Binding-site contacts:
Ligand atom O6 contacts residue ALA19 of chain 1.A at 3.8 Å.
Ligand atom C5 contacts residue TRP23 of chain 1.A at 4.1 Å (hydrophobic).
Ligand atom C6 contacts residue TRP23 of chain 1.A at 4.2 Å (hydrophobic).
Ligand atom C8 contacts residue SER22 of chain 1.A at 3.7 Å.
Ligand atom C7 contacts residue SER22 of chain 1.A at 4.4 Å.
Ligand atom C3 contacts residue ASN20 of chain 1.A at 3.8 Å.
Ligand atom C7 contacts residue ASN20 of chain 1.A at 3.5 Å.
Ligand atom C1 contacts residue ALA19 of chain 1.A at 4.4 Å (hydrophobic).
Ligand atom O5 contacts residue ASN20 of chain 1.A at 2.3 Å (h-bond).
Ligand atom C2 contacts residue ASN20 of chain 1.A at 2.5 Å.
Ligand atom O7 contacts residue ASN20 of chain 1.A at 3.5 Å (h-bond).
Ligand atom N2 contacts residue ASN20 of chain 1.A at 3.1 Å (h-bond).
Ligand atom C5 contacts residue ASN20 of chain 1.A at 3.6 Å.
Ligand atom C1 contacts residue ASN20 of chain 1.A at 1.4 Å.
Ligand atom C1 contacts residue TRP23 of chain 1.A at 3.9 Å (hydrophobic).
Ligand atom C4 contacts residue ASN20 of chain 1.A at 4.2 Å.
Ligand atom C6 contacts residue ALA19 of chain 1.A at 4.0 Å (hydrophobic).
Ligand atom O5 contacts residue TRP23 of chain 1.A at 4.1 Å.
Ligand atom C5 contacts residue ALA19 of chain 1.A at 4.3 Å (hydrophobic).
Ligand atom O5 contacts residue ALA19 of chain 1.A at 3.5 Å.
Ligand atom C8 contacts residue ASN20 of chain 1.A at 4.5 Å.

The protein below binds the small molecule below.
Small molecule (SMILES): CC(=O)N[C@@H]1[C@@H](O)[C@H](O)[C@@H](CO)O[C@H]1O

Sequence of chain 1.A:
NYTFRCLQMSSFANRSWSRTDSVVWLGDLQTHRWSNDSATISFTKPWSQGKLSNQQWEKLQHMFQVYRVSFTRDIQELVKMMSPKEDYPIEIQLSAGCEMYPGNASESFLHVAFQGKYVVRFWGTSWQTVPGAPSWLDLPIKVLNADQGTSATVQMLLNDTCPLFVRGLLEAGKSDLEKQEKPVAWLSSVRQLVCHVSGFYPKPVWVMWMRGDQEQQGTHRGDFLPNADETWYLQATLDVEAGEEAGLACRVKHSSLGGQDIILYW